Sequence of chain 1.A:
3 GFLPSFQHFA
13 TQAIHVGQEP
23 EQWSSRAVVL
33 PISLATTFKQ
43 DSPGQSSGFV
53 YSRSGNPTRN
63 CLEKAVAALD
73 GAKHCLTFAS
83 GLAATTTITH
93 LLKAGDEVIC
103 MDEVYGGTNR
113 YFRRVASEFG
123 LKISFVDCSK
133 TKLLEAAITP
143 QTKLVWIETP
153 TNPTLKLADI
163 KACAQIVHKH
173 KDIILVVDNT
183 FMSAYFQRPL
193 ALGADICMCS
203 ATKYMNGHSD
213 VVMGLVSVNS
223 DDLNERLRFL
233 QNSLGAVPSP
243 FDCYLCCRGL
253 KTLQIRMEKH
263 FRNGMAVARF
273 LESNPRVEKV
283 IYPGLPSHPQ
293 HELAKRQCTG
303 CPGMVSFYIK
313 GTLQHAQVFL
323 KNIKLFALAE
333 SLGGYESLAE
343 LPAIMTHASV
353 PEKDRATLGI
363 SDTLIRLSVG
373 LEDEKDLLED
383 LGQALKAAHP

Sequence of chain 1.D:
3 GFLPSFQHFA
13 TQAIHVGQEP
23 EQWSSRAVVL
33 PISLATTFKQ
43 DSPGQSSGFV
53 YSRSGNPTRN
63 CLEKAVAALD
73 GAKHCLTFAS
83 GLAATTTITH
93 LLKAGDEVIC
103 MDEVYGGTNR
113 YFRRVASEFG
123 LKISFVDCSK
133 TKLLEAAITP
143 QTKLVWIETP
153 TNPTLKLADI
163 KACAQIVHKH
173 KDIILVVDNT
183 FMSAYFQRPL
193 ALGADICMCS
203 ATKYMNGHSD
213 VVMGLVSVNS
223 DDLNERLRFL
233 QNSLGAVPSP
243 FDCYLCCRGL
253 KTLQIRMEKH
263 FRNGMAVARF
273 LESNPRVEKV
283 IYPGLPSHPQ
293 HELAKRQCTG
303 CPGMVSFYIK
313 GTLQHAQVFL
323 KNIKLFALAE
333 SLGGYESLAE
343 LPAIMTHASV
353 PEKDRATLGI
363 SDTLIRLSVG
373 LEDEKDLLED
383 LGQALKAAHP

The protein below binds the small molecule below.
Small molecule (SMILES): Cc1ncc(COP(=O)(O)O)c(/C=N/NC(=O)C(N)=O)c1O

Binding-site contacts:
Ligand atom N4 contacts residue GLU332 of chain 1.D at 3.3 Å (salt-bridge).
Ligand atom P1 contacts residue SER202 of chain 1.D at 3.5 Å.
Ligand atom N1 contacts residue ASP180 of chain 1.D at 2.7 Å (salt-bridge).
Ligand atom C10 contacts residue THR348 of chain 1.D at 3.4 Å.
Ligand atom O4 contacts residue TYR53 of chain 1.A at 2.5 Å (h-bond).
Ligand atom O7 contacts residue ARG368 of chain 1.D at 2.9 Å (salt-bridge).
Ligand atom O4 contacts residue ARG55 of chain 1.A at 2.9 Å (salt-bridge).
Ligand atom C5 contacts residue LYS205 of chain 1.D at 3.7 Å.
Ligand atom N3 contacts residue TYR107 of chain 1.D at 3.4 Å.
Ligand atom C2 contacts residue GLU150 of chain 1.D at 3.5 Å.
Ligand atom O3 contacts residue THR204 of chain 1.D at 2.8 Å (h-bond).
Ligand atom C1 contacts residue ASP180 of chain 1.D at 3.5 Å.
Ligand atom C10 contacts residue SER333 of chain 1.D at 3.3 Å.
Ligand atom O6 contacts residue ARG368 of chain 1.D at 2.9 Å (salt-bridge).
Ligand atom O5 contacts residue LEU84 of chain 1.D at 2.9 Å (h-bond).
Ligand atom C3 contacts residue TYR107 of chain 1.D at 3.6 Å (hydrophobic).
Ligand atom C5 contacts residue TYR107 of chain 1.D at 3.6 Å (hydrophobic).
Ligand atom O3 contacts residue SER202 of chain 1.D at 2.7 Å (h-bond).
Ligand atom P1 contacts residue TYR53 of chain 1.A at 3.7 Å.
Ligand atom O7 contacts residue GLU332 of chain 1.D at 3.5 Å.
Ligand atom N2 contacts residue TYR107 of chain 1.D at 3.5 Å.
Ligand atom O5 contacts residue GLY83 of chain 1.D at 3.2 Å (h-bond).
Ligand atom O6 contacts residue ASN154 of chain 1.D at 3.0 Å (h-bond).
Ligand atom O5 contacts residue SER82 of chain 1.D at 3.4 Å.
Ligand atom O1 contacts residue ASN154 of chain 1.D at 2.9 Å (h-bond).
Ligand atom O7 contacts residue THR348 of chain 1.D at 3.1 Å.
Ligand atom C2 contacts residue ASP180 of chain 1.D at 3.5 Å.
Ligand atom C9 contacts residue TYR107 of chain 1.D at 3.6 Å (hydrophobic).
Ligand atom O2 contacts residue SER202 of chain 1.D at 3.0 Å (h-bond).
Ligand atom P1 contacts residue GLY83 of chain 1.D at 3.5 Å.
Ligand atom C6 contacts residue TYR107 of chain 1.D at 3.6 Å (hydrophobic).
Ligand atom O2 contacts residue GLY83 of chain 1.D at 3.4 Å.
Ligand atom O3 contacts residue GLY83 of chain 1.D at 2.9 Å (h-bond).
Ligand atom C7 contacts residue ASP180 of chain 1.D at 3.5 Å.
Ligand atom N2 contacts residue LYS205 of chain 1.D at 3.5 Å.
Ligand atom C4 contacts residue TYR107 of chain 1.D at 3.5 Å (hydrophobic).
Ligand atom O6 contacts residue LEU334 of chain 1.D at 3.6 Å.
Ligand atom O5 contacts residue ARG55 of chain 1.A at 2.8 Å (salt-bridge).
Ligand atom O7 contacts residue SER333 of chain 1.D at 2.5 Å (h-bond).
Ligand atom N3 contacts residue LYS205 of chain 1.D at 3.2 Å (salt-bridge).